Sequence of chain 1.D:
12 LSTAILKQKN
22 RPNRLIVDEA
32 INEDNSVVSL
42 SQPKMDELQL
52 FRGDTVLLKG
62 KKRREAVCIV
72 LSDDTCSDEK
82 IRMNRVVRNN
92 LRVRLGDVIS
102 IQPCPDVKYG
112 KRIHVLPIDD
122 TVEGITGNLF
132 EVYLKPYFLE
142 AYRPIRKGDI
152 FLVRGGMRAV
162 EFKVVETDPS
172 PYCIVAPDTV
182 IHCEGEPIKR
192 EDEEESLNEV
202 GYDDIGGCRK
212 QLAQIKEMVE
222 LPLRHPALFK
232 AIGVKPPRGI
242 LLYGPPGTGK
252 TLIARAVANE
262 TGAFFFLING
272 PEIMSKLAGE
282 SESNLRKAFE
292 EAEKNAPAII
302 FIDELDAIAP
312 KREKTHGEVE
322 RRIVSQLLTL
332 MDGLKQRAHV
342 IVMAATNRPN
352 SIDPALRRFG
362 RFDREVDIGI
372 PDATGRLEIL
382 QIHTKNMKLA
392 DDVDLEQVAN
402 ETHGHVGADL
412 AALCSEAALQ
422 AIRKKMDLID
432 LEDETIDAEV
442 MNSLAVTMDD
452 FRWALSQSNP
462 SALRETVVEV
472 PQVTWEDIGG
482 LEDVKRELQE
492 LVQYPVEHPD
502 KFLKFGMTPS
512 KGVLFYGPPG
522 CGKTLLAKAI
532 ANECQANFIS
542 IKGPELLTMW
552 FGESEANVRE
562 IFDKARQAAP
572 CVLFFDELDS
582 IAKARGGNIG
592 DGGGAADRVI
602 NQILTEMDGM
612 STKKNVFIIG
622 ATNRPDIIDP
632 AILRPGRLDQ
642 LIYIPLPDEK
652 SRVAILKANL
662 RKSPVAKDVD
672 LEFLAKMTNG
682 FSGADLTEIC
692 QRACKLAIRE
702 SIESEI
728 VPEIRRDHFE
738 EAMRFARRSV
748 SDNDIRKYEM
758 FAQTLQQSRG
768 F

Sequence of chain 1.C:
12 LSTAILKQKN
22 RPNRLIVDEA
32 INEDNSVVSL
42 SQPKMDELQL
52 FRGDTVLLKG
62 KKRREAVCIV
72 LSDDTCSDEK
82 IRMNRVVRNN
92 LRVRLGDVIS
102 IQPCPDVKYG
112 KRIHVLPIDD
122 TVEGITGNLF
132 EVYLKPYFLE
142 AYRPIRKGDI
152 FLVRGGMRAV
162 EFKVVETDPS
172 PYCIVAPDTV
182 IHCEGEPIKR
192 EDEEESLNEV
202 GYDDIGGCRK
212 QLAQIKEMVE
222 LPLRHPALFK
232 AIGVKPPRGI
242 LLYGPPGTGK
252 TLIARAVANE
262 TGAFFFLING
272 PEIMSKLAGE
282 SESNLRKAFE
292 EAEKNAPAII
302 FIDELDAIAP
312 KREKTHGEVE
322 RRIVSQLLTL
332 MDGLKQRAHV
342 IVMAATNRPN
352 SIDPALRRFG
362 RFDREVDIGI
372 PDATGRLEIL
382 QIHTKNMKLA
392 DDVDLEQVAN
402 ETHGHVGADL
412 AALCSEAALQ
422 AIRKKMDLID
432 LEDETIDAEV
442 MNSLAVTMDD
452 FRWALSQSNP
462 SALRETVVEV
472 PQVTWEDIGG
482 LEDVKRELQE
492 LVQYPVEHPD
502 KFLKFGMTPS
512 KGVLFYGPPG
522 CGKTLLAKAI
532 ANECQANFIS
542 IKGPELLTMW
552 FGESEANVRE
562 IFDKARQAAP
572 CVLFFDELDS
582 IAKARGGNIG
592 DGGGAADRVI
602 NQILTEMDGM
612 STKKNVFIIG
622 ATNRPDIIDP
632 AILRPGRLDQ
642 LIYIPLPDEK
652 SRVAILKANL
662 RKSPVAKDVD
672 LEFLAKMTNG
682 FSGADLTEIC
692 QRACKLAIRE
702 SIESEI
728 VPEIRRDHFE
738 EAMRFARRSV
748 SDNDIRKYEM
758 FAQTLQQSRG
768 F

A protein and the small-molecule ligand that binds it are described below.
Small molecule (SMILES): Nc1ncnc2c1ncn2[C@@H]1O[C@H](COP(=O)(O)OP(=O)(O)OP(O)(O)=S)[C@@H](O)[C@H]1O

Binding-site contacts:
Ligand atom O3A contacts residue GLY523 of chain 1.D at 3.3 Å (h-bond).
Ligand atom PG contacts residue ARG766 of chain 1.C at 3.6 Å.
Ligand atom C8 contacts residue ALA685 of chain 1.D at 3.6 Å (hydrophobic).
Ligand atom O2A contacts residue LEU526 of chain 1.D at 3.2 Å (h-bond).
Ligand atom N6 contacts residue GLY480 of chain 1.D at 3.2 Å (h-bond).
Ligand atom O3G contacts residue GLY521 of chain 1.D at 3.8 Å.
Ligand atom C1' contacts residue GLY684 of chain 1.D at 3.6 Å.
Ligand atom O1B contacts residue THR525 of chain 1.D at 2.9 Å (h-bond).
Ligand atom O2B contacts residue LYS524 of chain 1.D at 2.6 Å (salt-bridge).
Ligand atom N7 contacts residue CYS522 of chain 1.D at 3.4 Å.
Ligand atom C8 contacts residue GLY521 of chain 1.D at 3.0 Å.
Ligand atom PB contacts residue LYS524 of chain 1.D at 3.7 Å.
Ligand atom N7 contacts residue GLY521 of chain 1.D at 3.4 Å (h-bond).
Ligand atom O2B contacts residue GLY523 of chain 1.D at 3.4 Å (h-bond).
Ligand atom O1B contacts residue MG1 of chain 1.V at 2.9 Å.
Ligand atom O2A contacts residue LYS524 of chain 1.D at 3.5 Å (salt-bridge).
Ligand atom C8 contacts residue GLY684 of chain 1.D at 3.5 Å.
Ligand atom O4' contacts residue ALA685 of chain 1.D at 3.5 Å.
Ligand atom O2G contacts residue MG1 of chain 1.V at 2.5 Å.
Ligand atom N7 contacts residue GLY523 of chain 1.D at 3.4 Å (h-bond).
Ligand atom C1' contacts residue THR688 of chain 1.D at 3.5 Å.
Ligand atom O1A contacts residue MG1 of chain 1.V at 2.8 Å.
Ligand atom N3 contacts residue LEU526 of chain 1.D at 3.7 Å.
Ligand atom C8 contacts residue GLY523 of chain 1.D at 3.7 Å.
Ligand atom O3A contacts residue GLY521 of chain 1.D at 3.8 Å.
Ligand atom N9 contacts residue GLY684 of chain 1.D at 3.6 Å.
Ligand atom N1 contacts residue ILE479 of chain 1.D at 3.7 Å.
Ligand atom C4 contacts residue LEU526 of chain 1.D at 3.7 Å (hydrophobic).
Ligand atom O2' contacts residue ASN660 of chain 1.D at 3.5 Å (h-bond).
Ligand atom O3B contacts residue GLY521 of chain 1.D at 2.9 Å (h-bond).
Ligand atom C2 contacts residue ASP478 of chain 1.D at 3.5 Å.
Ligand atom C2' contacts residue LEU526 of chain 1.D at 3.6 Å (hydrophobic).
Ligand atom O2A contacts residue GLY523 of chain 1.D at 3.2 Å.
Ligand atom N7 contacts residue GLY684 of chain 1.D at 3.6 Å.
Ligand atom O2A contacts residue THR525 of chain 1.D at 3.1 Å (h-bond).
Ligand atom O3G contacts residue ARG766 of chain 1.C at 2.3 Å (salt-bridge).
Ligand atom O2' contacts residue THR688 of chain 1.D at 3.4 Å (h-bond).
Ligand atom O1A contacts residue THR525 of chain 1.D at 3.4 Å (h-bond).
Ligand atom PG contacts residue GLY521 of chain 1.D at 3.7 Å.
Ligand atom N1 contacts residue GLY480 of chain 1.D at 3.1 Å (h-bond).